Sequence of chain 2.A:
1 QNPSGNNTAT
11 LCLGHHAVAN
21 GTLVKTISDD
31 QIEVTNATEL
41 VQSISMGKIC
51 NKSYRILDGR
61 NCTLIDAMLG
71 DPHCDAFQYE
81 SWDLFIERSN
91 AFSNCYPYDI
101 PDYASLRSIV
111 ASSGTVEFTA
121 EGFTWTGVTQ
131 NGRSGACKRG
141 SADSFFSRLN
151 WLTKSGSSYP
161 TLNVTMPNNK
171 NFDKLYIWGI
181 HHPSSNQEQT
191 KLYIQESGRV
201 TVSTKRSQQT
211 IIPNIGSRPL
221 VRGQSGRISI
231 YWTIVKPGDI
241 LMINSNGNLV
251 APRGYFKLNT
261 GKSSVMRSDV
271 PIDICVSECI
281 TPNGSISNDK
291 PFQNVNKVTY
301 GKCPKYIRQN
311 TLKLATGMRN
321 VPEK

Binding-site contacts:
Ligand atom C1 contacts residue ASN36 of chain 2.A at 1.5 Å.
Ligand atom O5 contacts residue THR316 of chain 2.A at 3.2 Å (h-bond).
Ligand atom N2 contacts residue ASN36 of chain 2.A at 2.9 Å (h-bond).
Ligand atom O5 contacts residue ASN36 of chain 2.A at 2.4 Å (h-bond).
Ligand atom C6 contacts residue THR38 of chain 2.A at 4.1 Å.
Ligand atom O6 contacts residue THR38 of chain 2.A at 4.3 Å.
Ligand atom C5 contacts residue ASN36 of chain 2.A at 3.6 Å.
Ligand atom C4 contacts residue ASN36 of chain 2.A at 4.3 Å.
Ligand atom C2 contacts residue ASN36 of chain 2.A at 2.4 Å.
Ligand atom O7 contacts residue ASN36 of chain 2.A at 3.8 Å.
Ligand atom C3 contacts residue ASN36 of chain 2.A at 3.8 Å.
Ligand atom C1 contacts residue THR316 of chain 2.A at 3.6 Å.
Ligand atom C5 contacts residue THR316 of chain 2.A at 4.4 Å.
Ligand atom C7 contacts residue ASN36 of chain 2.A at 3.5 Å.
Ligand atom O6 contacts residue THR316 of chain 2.A at 3.6 Å.

The small molecule below binds the protein below.
Small molecule (SMILES): CC(=O)N[C@H]1[C@H](O[C@H]2[C@H](O)[C@@H](NC(C)=O)CO[C@@H]2CO)O[C@H](CO)[C@@H](O[C@@H]2O[C@H](CO)[C@@H](O)[C@H](O)[C@@H]2O)[C@@H]1O